Sequence of chain 1.D:
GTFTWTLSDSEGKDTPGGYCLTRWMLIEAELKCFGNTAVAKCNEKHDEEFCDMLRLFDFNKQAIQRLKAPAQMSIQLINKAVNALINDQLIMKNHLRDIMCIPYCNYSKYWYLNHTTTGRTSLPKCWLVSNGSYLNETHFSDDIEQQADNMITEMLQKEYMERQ

Binding-site contacts:
Ligand atom C1 contacts residue TYR200 of chain 1.C at 3.6 Å (hydrophobic).
Ligand atom N2 contacts residue ASN390 of chain 1.D at 2.9 Å (h-bond).
Ligand atom C8 contacts residue ASN390 of chain 1.D at 4.3 Å.
Ligand atom C1 contacts residue ASN390 of chain 1.D at 1.5 Å.
Ligand atom C2 contacts residue ASN390 of chain 1.D at 2.5 Å.
Ligand atom O7 contacts residue ASN390 of chain 1.D at 3.4 Å (h-bond).
Ligand atom C5 contacts residue ASN390 of chain 1.D at 3.8 Å.
Ligand atom C7 contacts residue ASN390 of chain 1.D at 3.5 Å.
Ligand atom C4 contacts residue ASN390 of chain 1.D at 4.4 Å.
Ligand atom C6 contacts residue TYR200 of chain 1.C at 3.7 Å (hydrophobic).
Ligand atom C3 contacts residue ASN390 of chain 1.D at 3.9 Å.
Ligand atom C5 contacts residue TYR200 of chain 1.C at 3.2 Å (hydrophobic).
Ligand atom O6 contacts residue TYR200 of chain 1.C at 3.1 Å (h-bond).
Ligand atom O5 contacts residue TYR200 of chain 1.C at 3.3 Å (h-bond).
Ligand atom O5 contacts residue ASN390 of chain 1.D at 2.5 Å (h-bond).

This small molecule binds to this protein.
Small molecule (SMILES): CC(=O)N[C@@H]1[C@@H](O)[C@H](O)[C@@H](CO)O[C@H]1O

Sequence of chain 1.C:
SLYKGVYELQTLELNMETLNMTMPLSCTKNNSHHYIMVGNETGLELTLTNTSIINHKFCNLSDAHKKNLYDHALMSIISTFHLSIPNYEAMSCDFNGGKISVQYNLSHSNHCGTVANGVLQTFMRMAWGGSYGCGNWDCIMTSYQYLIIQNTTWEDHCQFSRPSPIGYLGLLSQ